Sequence of chain 5.D:
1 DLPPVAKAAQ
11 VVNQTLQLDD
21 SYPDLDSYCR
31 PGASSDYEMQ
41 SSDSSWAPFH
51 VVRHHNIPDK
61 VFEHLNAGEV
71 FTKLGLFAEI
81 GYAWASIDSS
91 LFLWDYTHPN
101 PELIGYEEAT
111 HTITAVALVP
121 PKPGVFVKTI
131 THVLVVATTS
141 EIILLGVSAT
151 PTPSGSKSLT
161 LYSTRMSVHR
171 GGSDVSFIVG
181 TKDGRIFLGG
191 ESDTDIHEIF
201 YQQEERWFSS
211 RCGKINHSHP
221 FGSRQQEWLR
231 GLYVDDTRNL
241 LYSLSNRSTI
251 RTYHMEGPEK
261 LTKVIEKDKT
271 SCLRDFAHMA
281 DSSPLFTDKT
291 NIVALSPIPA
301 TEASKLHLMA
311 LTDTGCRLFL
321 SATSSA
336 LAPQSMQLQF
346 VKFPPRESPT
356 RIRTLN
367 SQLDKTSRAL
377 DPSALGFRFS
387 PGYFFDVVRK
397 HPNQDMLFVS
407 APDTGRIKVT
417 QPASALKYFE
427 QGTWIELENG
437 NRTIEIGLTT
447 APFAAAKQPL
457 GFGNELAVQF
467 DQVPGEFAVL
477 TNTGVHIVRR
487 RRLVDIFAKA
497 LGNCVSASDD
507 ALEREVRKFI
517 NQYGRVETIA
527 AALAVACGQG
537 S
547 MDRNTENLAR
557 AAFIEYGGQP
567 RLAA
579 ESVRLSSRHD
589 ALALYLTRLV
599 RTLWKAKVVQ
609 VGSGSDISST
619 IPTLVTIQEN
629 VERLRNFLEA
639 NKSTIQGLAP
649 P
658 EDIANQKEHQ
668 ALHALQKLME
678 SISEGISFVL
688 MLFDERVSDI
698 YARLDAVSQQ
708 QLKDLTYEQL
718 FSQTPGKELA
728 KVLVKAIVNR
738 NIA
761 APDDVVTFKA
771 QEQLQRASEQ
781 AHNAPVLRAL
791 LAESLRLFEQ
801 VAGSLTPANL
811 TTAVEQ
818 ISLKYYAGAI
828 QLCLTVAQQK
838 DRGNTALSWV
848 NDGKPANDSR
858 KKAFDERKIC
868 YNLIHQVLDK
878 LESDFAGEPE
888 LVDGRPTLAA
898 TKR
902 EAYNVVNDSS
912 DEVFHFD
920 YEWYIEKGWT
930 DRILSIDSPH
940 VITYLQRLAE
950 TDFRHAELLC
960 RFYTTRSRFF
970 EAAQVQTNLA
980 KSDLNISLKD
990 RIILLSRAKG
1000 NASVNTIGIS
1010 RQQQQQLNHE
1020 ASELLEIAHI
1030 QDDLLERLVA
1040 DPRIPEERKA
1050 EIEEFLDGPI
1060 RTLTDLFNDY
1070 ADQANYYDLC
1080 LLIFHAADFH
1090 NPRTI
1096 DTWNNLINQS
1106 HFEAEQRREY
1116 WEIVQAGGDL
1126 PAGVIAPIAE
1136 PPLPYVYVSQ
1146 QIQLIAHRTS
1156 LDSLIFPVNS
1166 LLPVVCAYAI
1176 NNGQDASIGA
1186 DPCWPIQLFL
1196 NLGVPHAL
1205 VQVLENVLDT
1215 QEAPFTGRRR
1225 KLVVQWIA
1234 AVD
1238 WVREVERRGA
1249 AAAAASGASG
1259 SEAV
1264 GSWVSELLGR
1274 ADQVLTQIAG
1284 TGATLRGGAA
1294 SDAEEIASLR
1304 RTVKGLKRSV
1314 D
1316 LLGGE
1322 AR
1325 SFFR

Binding-site contacts:
Ligand atom C contacts residue THR1061 of chain 5.D at 2.1 Å.
Ligand atom CG contacts residue ILE1026 of chain 5.D at 2.7 Å (hydrophobic).
Ligand atom N contacts residue ASN1067 of chain 5.D at 3.0 Å (h-bond).
Ligand atom C contacts residue LEU1062 of chain 5.D at 2.7 Å (hydrophobic).
Ligand atom ND1 contacts residue THR1061 of chain 5.D at 2.4 Å.
Ligand atom N contacts residue ARG1060 of chain 5.D at 1.9 Å.
Ligand atom C contacts residue THR1063 of chain 5.D at 1.4 Å.
Ligand atom N contacts residue THR1063 of chain 5.D at 1.6 Å (h-bond).
Ligand atom NZ contacts residue GLU1022 of chain 5.D at 2.7 Å (salt-bridge).
Ligand atom CA contacts residue ASN1067 of chain 5.D at 2.7 Å.
Ligand atom CG contacts residue THR1061 of chain 5.D at 1.1 Å.
Ligand atom O contacts residue THR1063 of chain 5.D at 2.6 Å.
Ligand atom CA contacts residue ARG1060 of chain 5.D at 3.1 Å.
Ligand atom C contacts residue THR1063 of chain 5.D at 2.7 Å.
Ligand atom CD2 contacts residue THR1061 of chain 5.D at 1.8 Å.
Ligand atom CA contacts residue THR1063 of chain 5.D at 2.5 Å.
Ligand atom CA contacts residue THR1063 of chain 5.D at 1.6 Å.
Ligand atom CB contacts residue ILE1026 of chain 5.D at 2.6 Å (hydrophobic).
Ligand atom CD1 contacts residue PHE1066 of chain 5.D at 2.9 Å (hydrophobic).
Ligand atom CB contacts residue THR1063 of chain 5.D at 3.0 Å.
Ligand atom O contacts residue THR1061 of chain 5.D at 1.8 Å.
Ligand atom CD1 contacts residue THR1063 of chain 5.D at 2.5 Å.
Ligand atom O contacts residue ASN1067 of chain 5.D at 2.1 Å (h-bond).
Ligand atom O contacts residue THR1063 of chain 5.D at 2.4 Å (h-bond).
Ligand atom O contacts residue LEU1062 of chain 5.D at 1.6 Å (h-bond).
Ligand atom CA contacts residue THR1061 of chain 5.D at 2.0 Å.
Ligand atom CD1 contacts residue LEU1062 of chain 5.D at 3.1 Å (hydrophobic).
Ligand atom O contacts residue THR1063 of chain 5.D at 2.4 Å (h-bond).
Ligand atom N contacts residue THR1061 of chain 5.D at 1.9 Å (h-bond).
Ligand atom C contacts residue ASN1067 of chain 5.D at 2.7 Å.
Ligand atom C contacts residue THR1063 of chain 5.D at 2.9 Å.
Ligand atom CG contacts residue LEU1062 of chain 5.D at 2.8 Å (hydrophobic).
Ligand atom CB contacts residue THR1061 of chain 5.D at 1.0 Å.
Ligand atom O contacts residue ARG1060 of chain 5.D at 2.9 Å (salt-bridge).
Ligand atom CG2 contacts residue THR1063 of chain 5.D at 3.0 Å.
Ligand atom CB contacts residue THR1063 of chain 5.D at 2.6 Å.
Ligand atom N contacts residue THR1063 of chain 5.D at 2.4 Å (h-bond).
Ligand atom NE2 contacts residue THR1061 of chain 5.D at 3.0 Å.
Ligand atom N contacts residue ASN1067 of chain 5.D at 3.1 Å (h-bond).
Ligand atom CD2 contacts residue GLN1072 of chain 5.D at 3.1 Å.

The protein below binds the small molecule below.
Small molecule (SMILES): CC[C@H](C)[C@H](NC(=O)[C@@H](NC(=O)[C@H](CC(C)C)NC(=O)[C@H](CCCCN)NC(=O)[C@H](CCCCN)NC(=O)[C@@H](N)Cc1cnc[nH]1)C(C)C)C(=O)N[C@@H](CC(N)=O)C(=O)N[C@@H](CCCCN)C(=O)N[C@@H](CC(=O)O)C(=O)N[C@@H](CCSC)C(=O)N[C@@H](CCCN=C(N)N)C(=O)N[C@H](C(=O)N[C@@H](CC(=O)O)C(=O)N[C@@H](CC(C)C)C(=O)N[C@@H](Cc1ccccc1)C(=O)N[C@@H](CO)C(=O)N1CCC[C@H]1C(=O)N1CCC[C@H]1C(=O)N[C@H](C=O)CC(N)=O)[C@@H](C)O